A small-molecule ligand and the protein it binds are described below.
Small molecule (SMILES): O=[N+]([O-])c1ccc(O[C@@H]2O[C@H](CO)[C@@H](O)[C@H](O)[C@@H]2O)cc1

Sequence of chain 1.A:
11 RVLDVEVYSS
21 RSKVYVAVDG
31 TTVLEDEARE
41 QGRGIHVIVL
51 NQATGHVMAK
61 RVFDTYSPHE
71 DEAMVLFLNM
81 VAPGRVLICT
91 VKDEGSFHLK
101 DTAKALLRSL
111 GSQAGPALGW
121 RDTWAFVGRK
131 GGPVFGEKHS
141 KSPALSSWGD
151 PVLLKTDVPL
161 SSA

Binding-site contacts:
Ligand atom C3 contacts residue ARG43 of chain 1.A at 4.3 Å.
Ligand atom C8 contacts residue TYR66 of chain 1.A at 4.0 Å (hydrophobic).
Ligand atom O4 contacts residue ASP93 of chain 1.A at 2.6 Å (salt-bridge).
Ligand atom C2 contacts residue EDO1 of chain 1.F at 4.1 Å.
Ligand atom C5 contacts residue ASP93 of chain 1.A at 4.3 Å.
Ligand atom C12 contacts residue ARG121 of chain 1.A at 4.2 Å.
Ligand atom O3 contacts residue EDO1 of chain 1.F at 3.2 Å (h-bond).
Ligand atom C4 contacts residue ARG43 of chain 1.A at 4.0 Å.
Ligand atom C6 contacts residue GLU94 of chain 1.A at 3.6 Å.
Ligand atom O4 contacts residue EDO1 of chain 1.F at 4.2 Å.
Ligand atom C1 contacts residue TYR66 of chain 1.A at 4.4 Å (hydrophobic).
Ligand atom O6 contacts residue GLU94 of chain 1.A at 3.7 Å.
Ligand atom O2 contacts residue EDO1 of chain 1.F at 3.2 Å (h-bond).
Ligand atom C4 contacts residue ASP93 of chain 1.A at 3.4 Å.
Ligand atom C2 contacts residue ARG121 of chain 1.A at 4.2 Å.
Ligand atom C8 contacts residue TRP120 of chain 1.A at 4.0 Å (hydrophobic).
Ligand atom O6 contacts residue ASP93 of chain 1.A at 2.7 Å (salt-bridge).
Ligand atom O6 contacts residue ARG121 of chain 1.A at 2.8 Å (salt-bridge).
Ligand atom C7 contacts residue ARG121 of chain 1.A at 3.7 Å.
Ligand atom C9 contacts residue TRP120 of chain 1.A at 4.0 Å (hydrophobic).
Ligand atom C6 contacts residue ARG121 of chain 1.A at 3.9 Å.
Ligand atom C3 contacts residue EDO1 of chain 1.F at 4.0 Å.
Ligand atom O4 contacts residue ARG43 of chain 1.A at 2.9 Å (salt-bridge).
Ligand atom C6 contacts residue TRP120 of chain 1.A at 4.3 Å (hydrophobic).
Ligand atom C5 contacts residue ARG121 of chain 1.A at 4.0 Å.
Ligand atom C8 contacts residue ARG121 of chain 1.A at 4.3 Å.
Ligand atom O2 contacts residue ARG121 of chain 1.A at 3.5 Å (salt-bridge).
Ligand atom C4 contacts residue EDO1 of chain 1.F at 4.0 Å.
Ligand atom O5 contacts residue TRP120 of chain 1.A at 4.4 Å.
Ligand atom C5 contacts residue ARG43 of chain 1.A at 4.5 Å.
Ligand atom O5 contacts residue ARG121 of chain 1.A at 3.0 Å (salt-bridge).
Ligand atom C1 contacts residue ARG121 of chain 1.A at 3.6 Å.
Ligand atom C6 contacts residue TYR66 of chain 1.A at 3.6 Å (hydrophobic).
Ligand atom O5 contacts residue TYR66 of chain 1.A at 4.3 Å.
Ligand atom C6 contacts residue ASP93 of chain 1.A at 3.5 Å.
Ligand atom C9 contacts residue TYR66 of chain 1.A at 4.4 Å (hydrophobic).
Ligand atom C5 contacts residue TYR66 of chain 1.A at 3.9 Å (hydrophobic).
Ligand atom O3 contacts residue GLU40 of chain 1.A at 4.3 Å.
Ligand atom O6 contacts residue TRP148 of chain 1.A at 3.9 Å.
Ligand atom O1 contacts residue ARG121 of chain 1.A at 3.2 Å (salt-bridge).